Binding-site contacts:
Ligand atom C8 contacts residue HIS102 of chain 1.A at 3.9 Å.
Ligand atom C8 contacts residue ASP101 of chain 1.A at 4.0 Å.
Ligand atom N2 contacts residue ASN105 of chain 1.A at 2.8 Å (h-bond).
Ligand atom C1 contacts residue ASN105 of chain 1.A at 1.4 Å.
Ligand atom C2 contacts residue ASN105 of chain 1.A at 2.4 Å.
Ligand atom C4 contacts residue ASN105 of chain 1.A at 4.2 Å.
Ligand atom C8 contacts residue HIS98 of chain 1.A at 3.8 Å.
Ligand atom C5 contacts residue ASN105 of chain 1.A at 3.6 Å.
Ligand atom O7 contacts residue HIS102 of chain 1.A at 4.0 Å.
Ligand atom C7 contacts residue HIS102 of chain 1.A at 4.5 Å.
Ligand atom O7 contacts residue ASN105 of chain 1.A at 3.2 Å (h-bond).
Ligand atom C3 contacts residue ASN105 of chain 1.A at 3.7 Å.
Ligand atom O5 contacts residue ASN105 of chain 1.A at 2.3 Å (h-bond).
Ligand atom N2 contacts residue ASP101 of chain 1.A at 4.3 Å.
Ligand atom C7 contacts residue ASN105 of chain 1.A at 3.3 Å.

This protein binds this small molecule.
Small molecule (SMILES): CC(=O)N[C@@H]1[C@@H](O)[C@H](O)[C@@H](CO)O[C@H]1O

Sequence of chain 1.A:
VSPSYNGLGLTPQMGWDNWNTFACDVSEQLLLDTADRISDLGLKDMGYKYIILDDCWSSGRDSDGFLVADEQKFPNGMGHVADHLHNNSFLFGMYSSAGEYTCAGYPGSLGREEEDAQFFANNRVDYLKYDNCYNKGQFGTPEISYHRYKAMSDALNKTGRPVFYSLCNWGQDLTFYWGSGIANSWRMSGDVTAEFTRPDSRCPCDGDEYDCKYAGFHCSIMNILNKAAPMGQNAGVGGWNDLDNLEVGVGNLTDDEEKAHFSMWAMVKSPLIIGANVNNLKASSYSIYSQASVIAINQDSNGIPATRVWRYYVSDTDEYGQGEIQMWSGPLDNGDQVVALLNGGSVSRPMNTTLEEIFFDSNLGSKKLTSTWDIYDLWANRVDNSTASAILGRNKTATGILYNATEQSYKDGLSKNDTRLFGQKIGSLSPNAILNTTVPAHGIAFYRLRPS